Sequence of chain 1.C:
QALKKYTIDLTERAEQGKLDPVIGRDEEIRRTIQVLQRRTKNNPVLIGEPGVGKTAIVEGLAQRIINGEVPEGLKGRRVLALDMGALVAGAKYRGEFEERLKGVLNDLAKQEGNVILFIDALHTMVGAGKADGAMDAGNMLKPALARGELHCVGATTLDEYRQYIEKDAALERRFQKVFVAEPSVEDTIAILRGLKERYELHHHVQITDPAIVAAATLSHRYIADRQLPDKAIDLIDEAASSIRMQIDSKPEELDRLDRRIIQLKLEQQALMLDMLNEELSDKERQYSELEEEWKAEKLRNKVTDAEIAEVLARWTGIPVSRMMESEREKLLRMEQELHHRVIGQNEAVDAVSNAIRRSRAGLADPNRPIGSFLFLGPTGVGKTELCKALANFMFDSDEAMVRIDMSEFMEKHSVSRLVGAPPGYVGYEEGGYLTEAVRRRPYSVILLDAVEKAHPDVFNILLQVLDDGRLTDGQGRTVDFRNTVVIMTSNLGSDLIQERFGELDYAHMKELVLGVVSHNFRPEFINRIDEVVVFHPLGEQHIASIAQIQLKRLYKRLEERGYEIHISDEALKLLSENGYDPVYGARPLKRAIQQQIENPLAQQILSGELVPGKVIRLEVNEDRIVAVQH

Sequence of chain 1.B:
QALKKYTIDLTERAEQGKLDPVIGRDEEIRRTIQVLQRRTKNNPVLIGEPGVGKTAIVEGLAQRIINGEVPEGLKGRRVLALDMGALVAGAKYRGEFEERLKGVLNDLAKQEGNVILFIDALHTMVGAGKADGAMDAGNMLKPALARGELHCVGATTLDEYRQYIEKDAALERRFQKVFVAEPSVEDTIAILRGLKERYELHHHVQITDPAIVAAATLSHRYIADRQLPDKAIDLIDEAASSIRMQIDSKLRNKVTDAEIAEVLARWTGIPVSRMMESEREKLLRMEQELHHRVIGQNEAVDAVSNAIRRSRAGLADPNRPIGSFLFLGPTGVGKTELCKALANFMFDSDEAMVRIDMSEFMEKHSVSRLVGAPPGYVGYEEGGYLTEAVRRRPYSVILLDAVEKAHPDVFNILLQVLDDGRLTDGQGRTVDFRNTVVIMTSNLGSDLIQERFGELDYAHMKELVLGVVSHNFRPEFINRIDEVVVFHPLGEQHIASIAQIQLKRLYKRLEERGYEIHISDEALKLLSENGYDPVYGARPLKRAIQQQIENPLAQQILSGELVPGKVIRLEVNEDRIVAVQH

Binding-site contacts:
Ligand atom C8 contacts residue ALA814 of chain 1.C at 3.6 Å (hydrophobic).
Ligand atom O1A contacts residue THR612 of chain 1.C at 3.3 Å.
Ligand atom O3B contacts residue THR607 of chain 1.C at 3.6 Å.
Ligand atom N6 contacts residue ILE571 of chain 1.C at 2.4 Å (h-bond).
Ligand atom O1B contacts residue THR612 of chain 1.C at 3.0 Å (h-bond).
Ligand atom S1G contacts residue ARG756 of chain 1.B at 2.8 Å (salt-bridge).
Ligand atom C6 contacts residue ILE571 of chain 1.C at 3.5 Å (hydrophobic).
Ligand atom C8 contacts residue VAL609 of chain 1.C at 3.5 Å (hydrophobic).
Ligand atom C2 contacts residue ARG569 of chain 1.C at 3.2 Å.
Ligand atom O2' contacts residue GLN778 of chain 1.C at 3.5 Å (h-bond).
Ligand atom O2A contacts residue LYS611 of chain 1.C at 2.8 Å (salt-bridge).
Ligand atom C8 contacts residue GLY610 of chain 1.C at 3.2 Å.
Ligand atom O2' contacts residue LYS818 of chain 1.C at 3.6 Å.
Ligand atom O2A contacts residue GLU613 of chain 1.C at 3.6 Å (salt-bridge).
Ligand atom O3B contacts residue GLY608 of chain 1.C at 2.8 Å (h-bond).
Ligand atom O2B contacts residue VAL609 of chain 1.C at 3.5 Å (h-bond).
Ligand atom N1 contacts residue ARG569 of chain 1.C at 3.5 Å (salt-bridge).
Ligand atom PA contacts residue ARG815 of chain 1.C at 3.4 Å.
Ligand atom O2B contacts residue LYS611 of chain 1.C at 2.8 Å (salt-bridge).
Ligand atom O3G contacts residue THR607 of chain 1.C at 3.4 Å.
Ligand atom N7 contacts residue GLY610 of chain 1.C at 3.3 Å (h-bond).
Ligand atom O2A contacts residue GLY610 of chain 1.C at 3.2 Å.
Ligand atom O1A contacts residue ARG815 of chain 1.C at 2.7 Å (salt-bridge).
Ligand atom S1G contacts residue ARG815 of chain 1.C at 3.0 Å (salt-bridge).
Ligand atom O3A contacts residue ARG815 of chain 1.C at 3.3 Å (salt-bridge).
Ligand atom O3A contacts residue GLY608 of chain 1.C at 3.2 Å.
Ligand atom C5 contacts residue ILE774 of chain 1.C at 3.6 Å (hydrophobic).
Ligand atom O3B contacts residue LYS611 of chain 1.C at 3.4 Å.
Ligand atom N1 contacts residue ILE571 of chain 1.C at 3.2 Å (h-bond).
Ligand atom PB contacts residue GLY608 of chain 1.C at 3.6 Å.
Ligand atom O3' contacts residue LYS818 of chain 1.C at 2.4 Å (salt-bridge).
Ligand atom O2A contacts residue THR612 of chain 1.C at 2.8 Å (h-bond).
Ligand atom O5' contacts residue ARG815 of chain 1.C at 3.6 Å (salt-bridge).
Ligand atom C5' contacts residue ARG815 of chain 1.C at 3.3 Å.
Ligand atom O2G contacts residue ARG756 of chain 1.B at 3.6 Å (salt-bridge).
Ligand atom N7 contacts residue LEU766 of chain 1.C at 3.5 Å.
Ligand atom N7 contacts residue VAL609 of chain 1.C at 3.1 Å.
Ligand atom O2B contacts residue GLY610 of chain 1.C at 3.2 Å (h-bond).
Ligand atom C2' contacts residue GLU613 of chain 1.C at 3.6 Å.
Ligand atom N1 contacts residue VAL570 of chain 1.C at 3.5 Å.

The small molecule below binds the protein below.
Small molecule (SMILES): Nc1ncnc2c1ncn2[C@@H]1O[C@H](COP(=O)(O)OP(=O)(O)OP(O)(O)=S)[C@@H](O)[C@H]1O